Sequence of chain 1.B:
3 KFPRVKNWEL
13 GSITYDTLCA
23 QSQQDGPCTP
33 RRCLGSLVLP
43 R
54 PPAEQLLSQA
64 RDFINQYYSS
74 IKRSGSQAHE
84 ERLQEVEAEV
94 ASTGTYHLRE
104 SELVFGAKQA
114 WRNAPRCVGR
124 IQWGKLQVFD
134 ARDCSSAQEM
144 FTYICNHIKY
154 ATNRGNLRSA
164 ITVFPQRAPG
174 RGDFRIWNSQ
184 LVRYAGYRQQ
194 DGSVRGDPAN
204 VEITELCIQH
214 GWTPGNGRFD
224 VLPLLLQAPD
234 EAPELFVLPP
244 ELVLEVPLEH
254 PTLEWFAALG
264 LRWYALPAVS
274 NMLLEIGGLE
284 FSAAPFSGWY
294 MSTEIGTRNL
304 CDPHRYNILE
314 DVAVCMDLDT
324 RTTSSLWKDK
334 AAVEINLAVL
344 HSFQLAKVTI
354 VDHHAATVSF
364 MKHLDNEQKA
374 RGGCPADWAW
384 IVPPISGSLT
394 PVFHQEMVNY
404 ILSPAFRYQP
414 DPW

A protein and the small-molecule ligand that binds it are described below.
Small molecule (SMILES): N=C(NCCC[C@H](N)C(=O)N[C@H]1CN[C@H](C(N)=O)C1)N[N+](=O)[O-]

Binding-site contacts:
Ligand atom O2 contacts residue PHE289 of chain 1.B at 3.7 Å.
Ligand atom O3 contacts residue SER290 of chain 1.B at 3.8 Å.
Ligand atom O3 contacts residue GLY291 of chain 1.B at 2.7 Å (h-bond).
Ligand atom C contacts residue HEM1 of chain 1.K at 3.8 Å.
Ligand atom O2 contacts residue SER290 of chain 1.B at 3.2 Å.
Ligand atom CA' contacts residue HEM1 of chain 1.K at 3.3 Å.
Ligand atom O contacts residue GLN183 of chain 1.B at 2.7 Å (h-bond).
Ligand atom NO contacts residue GLY291 of chain 1.B at 3.3 Å (h-bond).
Ligand atom NH2 contacts residue TRP292 of chain 1.B at 2.9 Å (h-bond).
Ligand atom CZ contacts residue HEM1 of chain 1.K at 3.7 Å.
Ligand atom NO contacts residue HEM1 of chain 1.K at 3.6 Å.
Ligand atom O2 contacts residue HEM1 of chain 1.K at 3.5 Å.
Ligand atom N contacts residue GLU297 of chain 1.B at 3.6 Å.
Ligand atom NO contacts residue PRO270 of chain 1.B at 3.8 Å.
Ligand atom N2' contacts residue HEM1 of chain 1.K at 3.7 Å.
Ligand atom CD contacts residue GLU297 of chain 1.B at 3.5 Å.
Ligand atom O' contacts residue GOL1 of chain 1.O at 3.2 Å (h-bond).
Ligand atom CB contacts residue GLN183 of chain 1.B at 3.6 Å.
Ligand atom O2 contacts residue PRO270 of chain 1.B at 3.5 Å (h-bond).
Ligand atom CD' contacts residue GOL1 of chain 1.O at 3.5 Å.
Ligand atom NH2 contacts residue GLU297 of chain 1.B at 3.3 Å (salt-bridge).
Ligand atom CA contacts residue HEM1 of chain 1.K at 3.1 Å.
Ligand atom O3 contacts residue HEM1 of chain 1.K at 3.3 Å.
Ligand atom N1' contacts residue HEM1 of chain 1.K at 3.2 Å (h-bond).
Ligand atom CD contacts residue HEM1 of chain 1.K at 3.8 Å.
Ligand atom O3 contacts residue TRP292 of chain 1.B at 2.9 Å (h-bond).
Ligand atom CG contacts residue GLU297 of chain 1.B at 3.2 Å.
Ligand atom N contacts residue GLN183 of chain 1.B at 3.4 Å (h-bond).
Ligand atom NH1 contacts residue HEM1 of chain 1.K at 3.7 Å.
Ligand atom O3 contacts residue PRO270 of chain 1.B at 3.7 Å.
Ligand atom C' contacts residue HEM1 of chain 1.K at 3.7 Å.
Ligand atom CA contacts residue GLN183 of chain 1.B at 3.5 Å.
Ligand atom NE contacts residue GLU297 of chain 1.B at 2.9 Å (salt-bridge).
Ligand atom N' contacts residue GOL1 of chain 1.O at 3.2 Å.
Ligand atom O2 contacts residue GLY291 of chain 1.B at 3.1 Å (h-bond).
Ligand atom CB contacts residue VAL272 of chain 1.B at 3.8 Å (hydrophobic).
Ligand atom CB contacts residue HEM1 of chain 1.K at 3.6 Å.
Ligand atom NH2 contacts residue HEM1 of chain 1.K at 3.1 Å.
Ligand atom C contacts residue GLN183 of chain 1.B at 3.1 Å.
Ligand atom N1' contacts residue TYR411 of chain 1.B at 2.9 Å (h-bond).